Binding-site contacts:
Ligand atom O2 contacts residue VAL214 of chain 1.A at 4.1 Å.
Ligand atom O3 contacts residue NA1 of chain 1.F at 2.3 Å (h-bond).
Ligand atom O3 contacts residue ASP84 of chain 1.A at 3.6 Å.
Ligand atom C4 contacts residue ILE202 of chain 1.A at 4.1 Å (hydrophobic).
Ligand atom C4 contacts residue VAL212 of chain 1.A at 4.0 Å (hydrophobic).
Ligand atom O2 contacts residue NA1 of chain 1.F at 4.2 Å.
Ligand atom C5 contacts residue ILE202 of chain 1.A at 3.9 Å (hydrophobic).
Ligand atom C5 contacts residue GLU181 of chain 1.A at 3.3 Å.
Ligand atom O2 contacts residue LEU42 of chain 1.A at 3.9 Å.
Ligand atom O1 contacts residue ASP84 of chain 1.A at 3.1 Å (salt-bridge).
Ligand atom C2 contacts residue ASP84 of chain 1.A at 4.2 Å.
Ligand atom C4 contacts residue THR23 of chain 1.A at 4.1 Å.
Ligand atom C2 contacts residue NA1 of chain 1.F at 3.1 Å.
Ligand atom C1 contacts residue GLY44 of chain 1.A at 3.9 Å.
Ligand atom O3 contacts residue LYS113 of chain 1.A at 2.9 Å (salt-bridge).
Ligand atom O1 contacts residue SER46 of chain 1.A at 3.0 Å (h-bond).
Ligand atom C5 contacts residue HIS137 of chain 1.A at 3.5 Å.
Ligand atom C3 contacts residue LYS113 of chain 1.A at 4.2 Å.
Ligand atom C1 contacts residue LEU42 of chain 1.A at 3.9 Å (hydrophobic).
Ligand atom O3 contacts residue LEU42 of chain 1.A at 4.2 Å.
Ligand atom C4 contacts residue VAL214 of chain 1.A at 4.2 Å (hydrophobic).
Ligand atom O1 contacts residue NA1 of chain 1.F at 2.2 Å (h-bond).
Ligand atom C1 contacts residue THR23 of chain 1.A at 4.2 Å.
Ligand atom C1 contacts residue SER46 of chain 1.A at 3.4 Å.
Ligand atom C5 contacts residue LEU179 of chain 1.A at 4.0 Å (hydrophobic).
Ligand atom O2 contacts residue TYR25 of chain 1.A at 4.4 Å.
Ligand atom O2 contacts residue SER46 of chain 1.A at 2.6 Å (h-bond).
Ligand atom C1 contacts residue ASP45 of chain 1.A at 4.4 Å.
Ligand atom C2 contacts residue LEU42 of chain 1.A at 3.6 Å (hydrophobic).
Ligand atom C5 contacts residue LYS113 of chain 1.A at 4.3 Å.
Ligand atom O3 contacts residue HIS137 of chain 1.A at 3.6 Å.
Ligand atom C2 contacts residue LYS113 of chain 1.A at 3.8 Å.
Ligand atom C3 contacts residue LEU42 of chain 1.A at 3.5 Å (hydrophobic).
Ligand atom O1 contacts residue ASP45 of chain 1.A at 3.3 Å (salt-bridge).
Ligand atom C1 contacts residue NA1 of chain 1.F at 3.0 Å.
Ligand atom O2 contacts residue THR23 of chain 1.A at 3.1 Å.
Ligand atom O2 contacts residue GLY44 of chain 1.A at 4.0 Å.
Ligand atom C4 contacts residue LEU42 of chain 1.A at 4.0 Å (hydrophobic).
Ligand atom O1 contacts residue GLY44 of chain 1.A at 3.3 Å.
Ligand atom C1 contacts residue ASP84 of chain 1.A at 3.8 Å.

Sequence of chain 1.A:
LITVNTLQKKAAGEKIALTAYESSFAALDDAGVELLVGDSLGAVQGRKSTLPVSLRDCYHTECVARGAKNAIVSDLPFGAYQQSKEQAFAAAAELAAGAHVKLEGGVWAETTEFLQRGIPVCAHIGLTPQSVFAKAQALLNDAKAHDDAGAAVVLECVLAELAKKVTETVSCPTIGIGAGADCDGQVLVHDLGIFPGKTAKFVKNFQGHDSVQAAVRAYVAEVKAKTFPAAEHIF

The small molecule below binds the protein below.
Small molecule (SMILES): CC(C)C(=O)C(=O)O